The small molecule below binds the protein below.
Small molecule (SMILES): CC(=O)N[C@H]1[C@H](O[C@H]2[C@H](O)[C@@H](NC(C)=O)CO[C@@H]2CO)O[C@H](CO)[C@@H](O)[C@@H]1O

Binding-site contacts:
Ligand atom C3 contacts residue ASN266 of chain 2.A at 3.6 Å.
Ligand atom C4 contacts residue ASN266 of chain 2.A at 4.1 Å.
Ligand atom C2 contacts residue ASN266 of chain 2.A at 2.2 Å.
Ligand atom N2 contacts residue ASN266 of chain 2.A at 2.8 Å (h-bond).
Ligand atom C1 contacts residue ASN266 of chain 2.A at 1.5 Å.
Ligand atom C7 contacts residue THR267 of chain 2.A at 4.4 Å.
Ligand atom O7 contacts residue ASN266 of chain 2.A at 3.0 Å (h-bond).
Ligand atom O7 contacts residue THR267 of chain 2.A at 4.1 Å.
Ligand atom C8 contacts residue THR267 of chain 2.A at 4.3 Å.
Ligand atom O7 contacts residue ALA262 of chain 2.A at 4.3 Å.
Ligand atom C5 contacts residue ASN266 of chain 2.A at 3.5 Å.
Ligand atom C8 contacts residue ASN266 of chain 2.A at 3.8 Å.
Ligand atom C8 contacts residue SER268 of chain 2.A at 4.5 Å.
Ligand atom O5 contacts residue ASN266 of chain 2.A at 2.2 Å (h-bond).
Ligand atom C7 contacts residue ASN266 of chain 2.A at 3.1 Å.

Sequence of chain 2.A:
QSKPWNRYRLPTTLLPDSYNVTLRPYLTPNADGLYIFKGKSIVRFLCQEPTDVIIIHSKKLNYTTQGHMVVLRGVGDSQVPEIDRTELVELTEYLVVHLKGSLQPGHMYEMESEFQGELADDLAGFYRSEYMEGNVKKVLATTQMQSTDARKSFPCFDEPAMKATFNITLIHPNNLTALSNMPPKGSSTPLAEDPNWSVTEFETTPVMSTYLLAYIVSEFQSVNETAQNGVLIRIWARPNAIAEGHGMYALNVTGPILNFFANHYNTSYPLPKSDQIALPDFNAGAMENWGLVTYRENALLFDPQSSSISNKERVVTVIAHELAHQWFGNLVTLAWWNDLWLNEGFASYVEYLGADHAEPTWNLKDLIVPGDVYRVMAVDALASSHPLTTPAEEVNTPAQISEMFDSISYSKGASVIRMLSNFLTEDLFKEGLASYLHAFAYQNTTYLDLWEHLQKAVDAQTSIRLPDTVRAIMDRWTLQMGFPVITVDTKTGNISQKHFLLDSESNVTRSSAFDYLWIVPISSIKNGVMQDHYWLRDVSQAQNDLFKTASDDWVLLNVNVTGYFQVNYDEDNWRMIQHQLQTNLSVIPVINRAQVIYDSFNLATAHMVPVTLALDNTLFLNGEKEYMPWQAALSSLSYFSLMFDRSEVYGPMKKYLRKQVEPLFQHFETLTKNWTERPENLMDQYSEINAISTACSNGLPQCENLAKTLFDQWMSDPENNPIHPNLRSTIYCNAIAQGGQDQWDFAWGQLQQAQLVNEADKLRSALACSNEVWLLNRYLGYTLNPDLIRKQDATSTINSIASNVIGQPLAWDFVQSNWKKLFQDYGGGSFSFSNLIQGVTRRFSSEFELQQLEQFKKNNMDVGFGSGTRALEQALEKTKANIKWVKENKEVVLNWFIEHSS